Sequence of chain 39.C:
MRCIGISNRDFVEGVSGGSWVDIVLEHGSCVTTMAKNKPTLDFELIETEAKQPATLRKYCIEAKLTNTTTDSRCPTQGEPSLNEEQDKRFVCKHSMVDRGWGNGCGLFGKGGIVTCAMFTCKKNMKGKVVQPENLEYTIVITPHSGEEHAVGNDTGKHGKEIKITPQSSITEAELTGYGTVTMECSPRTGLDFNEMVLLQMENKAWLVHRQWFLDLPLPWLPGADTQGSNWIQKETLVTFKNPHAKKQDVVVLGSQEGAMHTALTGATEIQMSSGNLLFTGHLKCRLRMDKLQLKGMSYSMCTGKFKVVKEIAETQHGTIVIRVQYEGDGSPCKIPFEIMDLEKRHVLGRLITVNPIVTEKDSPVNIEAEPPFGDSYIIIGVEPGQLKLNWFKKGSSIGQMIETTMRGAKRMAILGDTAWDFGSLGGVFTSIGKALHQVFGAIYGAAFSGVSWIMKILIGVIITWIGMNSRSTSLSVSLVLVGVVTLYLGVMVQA

Binding-site contacts:
Ligand atom O5 contacts residue HIS158 of chain 39.C at 3.2 Å.
Ligand atom O5 contacts residue HIS149 of chain 39.C at 3.8 Å.
Ligand atom O7 contacts residue ASN153 of chain 39.C at 4.0 Å.
Ligand atom C7 contacts residue ASN153 of chain 39.C at 3.6 Å.
Ligand atom C7 contacts residue GLY102 of chain 39.E at 4.0 Å.
Ligand atom C1 contacts residue ASN153 of chain 39.C at 1.4 Å.
Ligand atom O6 contacts residue HIS158 of chain 39.C at 3.4 Å.
Ligand atom O7 contacts residue ASN103 of chain 39.E at 4.5 Å.
Ligand atom C5 contacts residue ASN153 of chain 39.C at 3.6 Å.
Ligand atom C1 contacts residue THR155 of chain 39.C at 3.7 Å.
Ligand atom C5 contacts residue GLY156 of chain 39.C at 4.0 Å.
Ligand atom C1 contacts residue HIS149 of chain 39.C at 3.7 Å.
Ligand atom C3 contacts residue HIS149 of chain 39.C at 4.3 Å.
Ligand atom C8 contacts residue TRP101 of chain 39.E at 4.4 Å (hydrophobic).
Ligand atom O6 contacts residue HIS149 of chain 39.C at 3.6 Å.
Ligand atom C5 contacts residue HIS158 of chain 39.C at 4.2 Å.
Ligand atom N2 contacts residue ASN153 of chain 39.C at 3.2 Å (h-bond).
Ligand atom O5 contacts residue THR155 of chain 39.C at 3.8 Å.
Ligand atom C8 contacts residue ASN153 of chain 39.C at 3.9 Å.
Ligand atom O7 contacts residue TRP101 of chain 39.E at 3.4 Å (h-bond).
Ligand atom C2 contacts residue HIS149 of chain 39.C at 3.6 Å.
Ligand atom C6 contacts residue HIS149 of chain 39.C at 4.1 Å.
Ligand atom C8 contacts residue ALA150 of chain 39.C at 4.5 Å (hydrophobic).
Ligand atom C3 contacts residue ASN153 of chain 39.C at 3.9 Å.
Ligand atom C4 contacts residue ASN153 of chain 39.C at 4.2 Å.
Ligand atom O5 contacts residue ASN153 of chain 39.C at 2.2 Å (h-bond).
Ligand atom O5 contacts residue GLY156 of chain 39.C at 3.9 Å.
Ligand atom C6 contacts residue HIS158 of chain 39.C at 3.9 Å.
Ligand atom C1 contacts residue HIS158 of chain 39.C at 4.1 Å.
Ligand atom C2 contacts residue ASN153 of chain 39.C at 2.6 Å.
Ligand atom C4 contacts residue HIS149 of chain 39.C at 3.7 Å.
Ligand atom C7 contacts residue TRP101 of chain 39.E at 4.3 Å (hydrophobic).
Ligand atom C8 contacts residue HIS149 of chain 39.C at 3.5 Å.
Ligand atom O7 contacts residue GLY102 of chain 39.E at 3.0 Å (h-bond).
Ligand atom C5 contacts residue HIS149 of chain 39.C at 3.6 Å.
Ligand atom C6 contacts residue GLY156 of chain 39.C at 3.8 Å.
Ligand atom O3 contacts residue HIS149 of chain 39.C at 4.2 Å.

A small-molecule ligand and the protein it binds are described below.
Small molecule (SMILES): CC(=O)N[C@H]1[C@H](O[C@H]2[C@H](O)[C@@H](NC(C)=O)CO[C@@H]2CO)O[C@H](CO)[C@@H](O)[C@@H]1O

Sequence of chain 39.E:
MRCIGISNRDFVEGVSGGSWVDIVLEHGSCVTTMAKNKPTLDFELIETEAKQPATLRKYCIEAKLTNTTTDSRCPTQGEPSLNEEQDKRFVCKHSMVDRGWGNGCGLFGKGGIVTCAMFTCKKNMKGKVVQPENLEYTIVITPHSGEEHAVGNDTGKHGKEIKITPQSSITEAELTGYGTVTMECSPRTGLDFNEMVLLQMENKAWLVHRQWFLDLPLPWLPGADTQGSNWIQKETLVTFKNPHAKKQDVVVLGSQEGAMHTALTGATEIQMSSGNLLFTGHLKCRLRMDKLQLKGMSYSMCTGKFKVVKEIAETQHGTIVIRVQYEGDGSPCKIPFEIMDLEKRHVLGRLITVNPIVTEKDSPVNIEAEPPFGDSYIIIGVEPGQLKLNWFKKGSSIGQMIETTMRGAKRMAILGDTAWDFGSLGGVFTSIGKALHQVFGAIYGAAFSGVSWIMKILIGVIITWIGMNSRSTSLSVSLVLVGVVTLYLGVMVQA